Binding-site contacts:
Ligand atom C5 contacts residue ASN396 of chain 1.A at 3.6 Å.
Ligand atom C4 contacts residue ASN396 of chain 1.A at 4.3 Å.
Ligand atom C1 contacts residue ASN396 of chain 1.A at 1.6 Å.
Ligand atom C3 contacts residue ASN396 of chain 1.A at 4.0 Å.
Ligand atom N2 contacts residue ASN396 of chain 1.A at 3.2 Å (h-bond).
Ligand atom C8 contacts residue ASN396 of chain 1.A at 4.0 Å.
Ligand atom O5 contacts residue ASN396 of chain 1.A at 2.3 Å (h-bond).
Ligand atom C7 contacts residue ASN396 of chain 1.A at 4.0 Å.
Ligand atom C2 contacts residue ASN396 of chain 1.A at 2.7 Å.

A small-molecule ligand and the protein it binds are described below.
Small molecule (SMILES): CC(=O)N[C@@H]1[C@@H](O)[C@H](O)[C@@H](CO)O[C@H]1O

Sequence of chain 1.A:
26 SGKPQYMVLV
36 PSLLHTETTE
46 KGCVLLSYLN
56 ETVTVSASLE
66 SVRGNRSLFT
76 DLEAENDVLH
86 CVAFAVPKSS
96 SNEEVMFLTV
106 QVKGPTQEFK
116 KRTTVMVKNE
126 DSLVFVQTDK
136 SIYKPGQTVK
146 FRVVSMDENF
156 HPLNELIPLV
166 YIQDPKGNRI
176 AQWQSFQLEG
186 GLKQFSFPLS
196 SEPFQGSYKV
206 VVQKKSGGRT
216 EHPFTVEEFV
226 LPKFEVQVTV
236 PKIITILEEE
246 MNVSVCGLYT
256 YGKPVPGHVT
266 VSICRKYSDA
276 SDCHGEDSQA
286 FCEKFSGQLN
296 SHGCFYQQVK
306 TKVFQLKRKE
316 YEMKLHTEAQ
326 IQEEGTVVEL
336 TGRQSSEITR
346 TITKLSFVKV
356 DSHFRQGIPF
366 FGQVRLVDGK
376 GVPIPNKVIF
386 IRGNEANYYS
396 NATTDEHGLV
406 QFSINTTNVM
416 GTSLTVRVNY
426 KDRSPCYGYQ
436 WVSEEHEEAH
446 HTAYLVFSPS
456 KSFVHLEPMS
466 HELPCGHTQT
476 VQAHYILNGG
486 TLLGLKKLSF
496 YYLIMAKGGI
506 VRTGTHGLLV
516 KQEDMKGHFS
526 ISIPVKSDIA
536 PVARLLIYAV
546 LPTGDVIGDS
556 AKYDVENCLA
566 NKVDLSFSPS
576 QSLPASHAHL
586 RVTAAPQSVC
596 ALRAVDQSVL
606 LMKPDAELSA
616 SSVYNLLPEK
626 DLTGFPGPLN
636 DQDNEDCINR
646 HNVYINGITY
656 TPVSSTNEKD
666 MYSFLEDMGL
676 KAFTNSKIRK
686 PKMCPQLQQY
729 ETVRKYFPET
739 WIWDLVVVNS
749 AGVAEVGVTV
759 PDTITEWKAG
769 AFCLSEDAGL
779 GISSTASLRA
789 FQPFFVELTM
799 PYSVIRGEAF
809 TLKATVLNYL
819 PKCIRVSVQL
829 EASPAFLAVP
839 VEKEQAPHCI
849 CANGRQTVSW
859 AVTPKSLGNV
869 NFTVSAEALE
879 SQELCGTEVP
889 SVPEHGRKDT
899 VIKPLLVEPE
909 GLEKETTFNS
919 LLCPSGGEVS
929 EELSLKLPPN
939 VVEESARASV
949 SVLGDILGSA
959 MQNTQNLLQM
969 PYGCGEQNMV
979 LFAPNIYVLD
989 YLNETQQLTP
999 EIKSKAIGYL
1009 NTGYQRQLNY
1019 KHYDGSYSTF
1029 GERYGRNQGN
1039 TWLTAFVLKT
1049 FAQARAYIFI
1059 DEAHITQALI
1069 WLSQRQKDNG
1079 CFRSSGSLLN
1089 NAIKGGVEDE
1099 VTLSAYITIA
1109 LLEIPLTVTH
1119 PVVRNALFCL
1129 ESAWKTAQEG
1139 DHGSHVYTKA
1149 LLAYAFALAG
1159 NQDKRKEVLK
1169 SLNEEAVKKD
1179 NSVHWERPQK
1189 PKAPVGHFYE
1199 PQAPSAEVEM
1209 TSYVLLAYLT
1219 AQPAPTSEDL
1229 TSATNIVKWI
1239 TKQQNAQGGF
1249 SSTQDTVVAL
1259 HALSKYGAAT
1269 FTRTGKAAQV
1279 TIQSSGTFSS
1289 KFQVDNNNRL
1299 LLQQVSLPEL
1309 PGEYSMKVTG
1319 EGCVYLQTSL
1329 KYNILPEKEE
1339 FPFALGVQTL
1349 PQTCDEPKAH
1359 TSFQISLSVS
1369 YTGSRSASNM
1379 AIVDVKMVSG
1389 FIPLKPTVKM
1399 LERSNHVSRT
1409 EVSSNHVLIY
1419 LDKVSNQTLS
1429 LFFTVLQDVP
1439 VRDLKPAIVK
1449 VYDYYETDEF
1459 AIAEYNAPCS